Sequence of chain 1.A:
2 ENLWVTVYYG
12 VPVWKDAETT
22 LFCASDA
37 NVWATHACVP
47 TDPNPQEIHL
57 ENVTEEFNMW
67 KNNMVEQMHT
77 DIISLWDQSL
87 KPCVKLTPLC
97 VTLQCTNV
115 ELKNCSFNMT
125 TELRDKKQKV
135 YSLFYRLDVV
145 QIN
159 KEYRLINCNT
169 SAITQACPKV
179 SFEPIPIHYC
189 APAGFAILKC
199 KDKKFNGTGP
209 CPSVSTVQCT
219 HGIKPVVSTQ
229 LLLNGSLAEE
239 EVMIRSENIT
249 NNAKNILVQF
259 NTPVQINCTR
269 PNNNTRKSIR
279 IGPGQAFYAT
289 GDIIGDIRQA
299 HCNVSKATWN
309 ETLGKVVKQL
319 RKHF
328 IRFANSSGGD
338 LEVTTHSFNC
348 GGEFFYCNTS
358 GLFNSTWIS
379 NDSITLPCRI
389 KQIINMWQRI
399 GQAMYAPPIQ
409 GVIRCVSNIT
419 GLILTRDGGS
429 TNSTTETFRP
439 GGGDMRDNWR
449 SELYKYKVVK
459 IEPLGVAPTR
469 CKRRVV

Binding-site contacts:
Ligand atom C1 contacts residue SER415 of chain 1.A at 4.0 Å.
Ligand atom C3 contacts residue VAL414 of chain 1.A at 3.9 Å (hydrophobic).
Ligand atom O3 contacts residue CYS413 of chain 1.A at 4.1 Å.
Ligand atom O6 contacts residue NAG1 of chain 1.T at 4.2 Å.
Ligand atom C7 contacts residue SER415 of chain 1.A at 4.0 Å.
Ligand atom C6 contacts residue GLU181 of chain 1.A at 4.0 Å.
Ligand atom C7 contacts residue ASN232 of chain 1.A at 4.0 Å.
Ligand atom C6 contacts residue NAG1 of chain 1.T at 3.6 Å.
Ligand atom C5 contacts residue ASN232 of chain 1.A at 3.6 Å.
Ligand atom O4 contacts residue GLU181 of chain 1.A at 4.1 Å.
Ligand atom O4 contacts residue VAL414 of chain 1.A at 4.0 Å.
Ligand atom C3 contacts residue SER415 of chain 1.A at 4.0 Å.
Ligand atom C5 contacts residue VAL414 of chain 1.A at 3.9 Å (hydrophobic).
Ligand atom C8 contacts residue LEU231 of chain 1.A at 4.3 Å (hydrophobic).
Ligand atom O5 contacts residue NAG1 of chain 1.T at 4.1 Å.
Ligand atom C8 contacts residue SER415 of chain 1.A at 4.0 Å.
Ligand atom O6 contacts residue GLY348 of chain 1.A at 3.3 Å (h-bond).
Ligand atom C7 contacts residue PRO182 of chain 1.A at 4.3 Å (hydrophobic).
Ligand atom C7 contacts residue ASN346 of chain 1.A at 3.9 Å.
Ligand atom O6 contacts residue SER179 of chain 1.A at 3.9 Å.
Ligand atom C3 contacts residue ASN232 of chain 1.A at 3.8 Å.
Ligand atom C6 contacts residue GLY348 of chain 1.A at 4.2 Å.
Ligand atom C4 contacts residue ASN232 of chain 1.A at 4.2 Å.
Ligand atom C5 contacts residue NAG1 of chain 1.T at 4.4 Å.
Ligand atom O6 contacts residue GLU181 of chain 1.A at 4.4 Å.
Ligand atom O6 contacts residue GLU181 of chain 1.A at 4.2 Å.
Ligand atom N2 contacts residue SER415 of chain 1.A at 3.1 Å (h-bond).
Ligand atom C2 contacts residue ASN232 of chain 1.A at 2.5 Å.
Ligand atom O7 contacts residue ASN346 of chain 1.A at 3.7 Å.
Ligand atom C2 contacts residue SER415 of chain 1.A at 3.9 Å.
Ligand atom C8 contacts residue VAL224 of chain 1.A at 4.3 Å (hydrophobic).
Ligand atom C8 contacts residue ASN346 of chain 1.A at 3.2 Å.
Ligand atom O5 contacts residue ASN232 of chain 1.A at 2.3 Å (h-bond).
Ligand atom N2 contacts residue ASN232 of chain 1.A at 3.0 Å (h-bond).
Ligand atom C4 contacts residue VAL414 of chain 1.A at 4.2 Å (hydrophobic).
Ligand atom C1 contacts residue VAL414 of chain 1.A at 4.4 Å (hydrophobic).
Ligand atom O7 contacts residue PRO182 of chain 1.A at 3.3 Å.
Ligand atom C5 contacts residue GLU181 of chain 1.A at 4.2 Å.
Ligand atom C1 contacts residue ASN232 of chain 1.A at 1.4 Å.
Ligand atom C8 contacts residue PHE345 of chain 1.A at 4.2 Å (hydrophobic).

The small molecule below binds the protein below.
Small molecule (SMILES): CC(=O)N[C@H]1[C@H](O[C@H]2[C@H](O)[C@@H](NC(C)=O)CO[C@@H]2CO)O[C@H](CO)[C@@H](O[C@@H]2O[C@H](CO[C@H]3O[C@H](CO)[C@@H](O)[C@H](O)[C@@H]3O)[C@@H](O)[C@H](O[C@H]3O[C@H](CO)[C@@H](O)[C@H](O)[C@@H]3O)[C@@H]2O)[C@@H]1O